The small molecule below binds the protein below.
Small molecule (SMILES): CC(C)(C#Cc1ccc(-c2ccc(Cl)c3c(NS(C)(=O)=O)nn(CC(F)(F)F)c23)c([C@H](Cc2cc(F)cc(F)c2)NC(=O)Cn2nc(C(F)(F)F)c3c2C(F)(F)[C@@H]2C[C@H]32)n1)S(C)(=O)=O

Sequence of chain 3.A:
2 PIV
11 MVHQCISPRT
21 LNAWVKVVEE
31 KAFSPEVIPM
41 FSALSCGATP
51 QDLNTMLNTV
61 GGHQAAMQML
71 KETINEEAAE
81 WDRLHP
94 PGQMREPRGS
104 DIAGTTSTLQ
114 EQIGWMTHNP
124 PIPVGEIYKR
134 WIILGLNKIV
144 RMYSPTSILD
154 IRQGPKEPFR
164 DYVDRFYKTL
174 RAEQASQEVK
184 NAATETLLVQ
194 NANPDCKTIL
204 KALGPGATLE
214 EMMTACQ

Binding-site contacts:
Ligand atom C07 contacts residue THR108 of chain 3.A at 3.5 Å.
Ligand atom C12 contacts residue ASN54 of chain 3.A at 3.2 Å.
Ligand atom O50 contacts residue LYS71 of chain 3.A at 3.1 Å.
Ligand atom C19 contacts residue ASN54 of chain 3.A at 3.4 Å.
Ligand atom C39 contacts residue GLN64 of chain 3.A at 3.4 Å.
Ligand atom N17 contacts residue LYS71 of chain 3.A at 3.4 Å.
Ligand atom F27 contacts residue LEU70 of chain 3.A at 3.4 Å.
Ligand atom F42 contacts residue GLN64 of chain 3.A at 3.4 Å.
Ligand atom F26 contacts residue MET67 of chain 3.A at 3.2 Å.
Ligand atom O59 contacts residue ASN58 of chain 3.A at 2.9 Å (h-bond).
Ligand atom F53 contacts residue TYR170 of chain 3.B at 3.4 Å.
Ligand atom C11 contacts residue TYR131 of chain 3.A at 3.3 Å (hydrophobic).
Ligand atom C36 contacts residue GLN68 of chain 3.A at 3.2 Å.
Ligand atom C12 contacts residue TYR131 of chain 3.A at 3.5 Å (hydrophobic).
Ligand atom F27 contacts residue ILE74 of chain 3.A at 3.2 Å.
Ligand atom O57 contacts residue SER42 of chain 3.B at 3.3 Å (h-bond).
Ligand atom C23 contacts residue MET67 of chain 3.A at 3.5 Å (hydrophobic).
Ligand atom O51 contacts residue ASN75 of chain 3.A at 2.7 Å (h-bond).
Ligand atom F41 contacts residue LYS71 of chain 3.A at 3.1 Å.
Ligand atom C32 contacts residue LYS71 of chain 3.A at 3.5 Å.
Ligand atom C08 contacts residue THR108 of chain 3.A at 3.4 Å.
Ligand atom C31 contacts residue LYS71 of chain 3.A at 3.4 Å.
Ligand atom F26 contacts residue LEU57 of chain 3.A at 3.1 Å.
Ligand atom O59 contacts residue ASN54 of chain 3.A at 3.5 Å (h-bond).
Ligand atom F52 contacts residue LEU173 of chain 3.B at 3.3 Å.
Ligand atom N06 contacts residue ASN58 of chain 3.A at 2.9 Å (h-bond).
Ligand atom F62 contacts residue THR108 of chain 3.A at 3.5 Å.
Ligand atom C58 contacts residue THR55 of chain 3.A at 3.4 Å.
Ligand atom C25 contacts residue ASN58 of chain 3.A at 3.3 Å.
Ligand atom C44 contacts residue ASN58 of chain 3.A at 3.4 Å.
Ligand atom C45 contacts residue ASN58 of chain 3.A at 3.5 Å.
Ligand atom C16 contacts residue LYS71 of chain 3.A at 3.3 Å.
Ligand atom F27 contacts residue LYS71 of chain 3.A at 3.2 Å.
Ligand atom N43 contacts residue ASN58 of chain 3.A at 2.8 Å (h-bond).
Ligand atom N15 contacts residue LYS71 of chain 3.A at 3.4 Å.
Ligand atom O29 contacts residue LYS71 of chain 3.A at 2.7 Å (salt-bridge).
Ligand atom O59 contacts residue THR55 of chain 3.A at 3.3 Å.
Ligand atom F53 contacts residue LEU173 of chain 3.B at 3.3 Å.
Ligand atom F52 contacts residue ARG174 of chain 3.B at 3.3 Å.
Ligand atom O57 contacts residue PRO39 of chain 3.B at 3.4 Å.

Sequence of chain 3.B:
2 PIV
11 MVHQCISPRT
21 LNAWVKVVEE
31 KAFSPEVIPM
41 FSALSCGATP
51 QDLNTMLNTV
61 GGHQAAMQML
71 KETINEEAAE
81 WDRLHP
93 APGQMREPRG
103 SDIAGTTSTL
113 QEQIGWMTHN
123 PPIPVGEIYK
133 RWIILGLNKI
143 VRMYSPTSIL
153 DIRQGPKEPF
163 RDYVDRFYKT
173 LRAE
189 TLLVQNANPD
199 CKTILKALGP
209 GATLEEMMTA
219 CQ